Sequence of chain 1.A:
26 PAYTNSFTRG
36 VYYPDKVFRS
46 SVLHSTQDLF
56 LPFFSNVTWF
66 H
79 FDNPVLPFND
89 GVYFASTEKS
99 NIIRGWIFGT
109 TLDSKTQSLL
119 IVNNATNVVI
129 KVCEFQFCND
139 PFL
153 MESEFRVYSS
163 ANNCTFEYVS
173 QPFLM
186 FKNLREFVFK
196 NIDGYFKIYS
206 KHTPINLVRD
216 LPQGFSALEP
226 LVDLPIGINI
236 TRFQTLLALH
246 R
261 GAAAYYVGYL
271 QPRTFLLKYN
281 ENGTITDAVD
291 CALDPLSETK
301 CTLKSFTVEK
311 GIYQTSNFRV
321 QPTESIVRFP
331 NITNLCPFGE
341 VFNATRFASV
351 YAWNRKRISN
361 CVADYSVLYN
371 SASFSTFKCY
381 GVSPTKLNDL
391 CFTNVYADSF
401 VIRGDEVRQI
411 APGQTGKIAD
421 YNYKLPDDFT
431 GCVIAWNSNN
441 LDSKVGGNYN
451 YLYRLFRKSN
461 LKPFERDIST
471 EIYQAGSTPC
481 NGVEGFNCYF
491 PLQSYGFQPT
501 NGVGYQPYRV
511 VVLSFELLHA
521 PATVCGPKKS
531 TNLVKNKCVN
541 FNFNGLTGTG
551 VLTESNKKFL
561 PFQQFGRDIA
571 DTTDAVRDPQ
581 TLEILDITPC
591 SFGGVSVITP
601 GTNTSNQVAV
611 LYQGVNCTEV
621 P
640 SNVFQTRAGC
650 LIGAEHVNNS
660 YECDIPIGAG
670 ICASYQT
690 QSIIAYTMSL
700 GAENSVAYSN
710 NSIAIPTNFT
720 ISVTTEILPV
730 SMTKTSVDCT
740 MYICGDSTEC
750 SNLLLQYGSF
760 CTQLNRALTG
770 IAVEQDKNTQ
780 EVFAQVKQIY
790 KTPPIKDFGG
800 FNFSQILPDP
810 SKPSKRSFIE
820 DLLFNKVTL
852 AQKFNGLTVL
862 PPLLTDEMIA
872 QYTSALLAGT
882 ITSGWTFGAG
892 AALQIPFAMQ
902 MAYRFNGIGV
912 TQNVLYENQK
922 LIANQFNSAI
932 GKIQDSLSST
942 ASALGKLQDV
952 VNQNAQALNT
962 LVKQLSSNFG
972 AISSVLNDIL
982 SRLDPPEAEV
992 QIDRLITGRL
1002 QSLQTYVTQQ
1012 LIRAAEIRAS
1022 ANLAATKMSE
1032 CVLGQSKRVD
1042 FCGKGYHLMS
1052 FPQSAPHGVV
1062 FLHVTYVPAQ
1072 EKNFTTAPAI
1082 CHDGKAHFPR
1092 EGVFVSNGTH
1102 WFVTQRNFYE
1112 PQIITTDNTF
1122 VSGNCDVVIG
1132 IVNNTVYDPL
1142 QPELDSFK

Binding-site contacts:
Ligand atom N2 contacts residue THR1100 of chain 1.A at 3.3 Å (h-bond).
Ligand atom N2 contacts residue ASN1098 of chain 1.A at 2.9 Å (h-bond).
Ligand atom C5 contacts residue PHE1103 of chain 1.A at 4.3 Å (hydrophobic).
Ligand atom O7 contacts residue ASN1098 of chain 1.A at 3.4 Å (h-bond).
Ligand atom O5 contacts residue PHE1103 of chain 1.A at 4.1 Å.
Ligand atom O5 contacts residue ASN1098 of chain 1.A at 2.4 Å (h-bond).
Ligand atom C3 contacts residue ASN1098 of chain 1.A at 3.8 Å.
Ligand atom C3 contacts residue HIS1101 of chain 1.A at 4.1 Å.
Ligand atom C4 contacts residue HIS1101 of chain 1.A at 4.3 Å.
Ligand atom C2 contacts residue THR1100 of chain 1.A at 3.8 Å.
Ligand atom C5 contacts residue HIS1101 of chain 1.A at 3.7 Å.
Ligand atom O4 contacts residue HIS1101 of chain 1.A at 4.1 Å.
Ligand atom C1 contacts residue ASN1098 of chain 1.A at 1.4 Å.
Ligand atom C4 contacts residue ASN1098 of chain 1.A at 4.2 Å.
Ligand atom C7 contacts residue THR1100 of chain 1.A at 4.4 Å.
Ligand atom C1 contacts residue HIS1101 of chain 1.A at 4.0 Å.
Ligand atom C8 contacts residue THR1100 of chain 1.A at 4.3 Å.
Ligand atom C3 contacts residue THR1100 of chain 1.A at 3.9 Å.
Ligand atom C5 contacts residue ASN1098 of chain 1.A at 3.7 Å.
Ligand atom O5 contacts residue HIS1101 of chain 1.A at 4.2 Å.
Ligand atom C2 contacts residue ASN1098 of chain 1.A at 2.4 Å.
Ligand atom C6 contacts residue PHE1103 of chain 1.A at 4.0 Å (hydrophobic).
Ligand atom C1 contacts residue THR1100 of chain 1.A at 3.7 Å.
Ligand atom C7 contacts residue ASN1098 of chain 1.A at 3.3 Å.
Ligand atom C8 contacts residue ASN1098 of chain 1.A at 3.6 Å.

This small molecule binds to this protein.
Small molecule (SMILES): CC(=O)N[C@@H]1[C@@H](O)[C@H](O)[C@@H](CO)O[C@H]1O